Binding-site contacts:
Ligand atom C15 contacts residue ASP187 of chain 1.A at 3.7 Å.
Ligand atom N3 contacts residue CYS145 of chain 1.A at 3.1 Å (h-bond).
Ligand atom C16 contacts residue MET49 of chain 1.A at 3.4 Å (hydrophobic).
Ligand atom N2 contacts residue GLU166 of chain 1.A at 3.0 Å (salt-bridge).
Ligand atom C16 contacts residue ARG188 of chain 1.A at 3.3 Å.
Ligand atom N4 contacts residue PHE140 of chain 1.A at 3.5 Å (h-bond).
Ligand atom O4 contacts residue HIS163 of chain 1.A at 2.6 Å (h-bond).
Ligand atom N5 contacts residue GLY143 of chain 1.A at 2.8 Å (h-bond).
Ligand atom N5 contacts residue ASN142 of chain 1.A at 3.8 Å.
Ligand atom N3 contacts residue HIS164 of chain 1.A at 3.0 Å (h-bond).
Ligand atom C24 contacts residue GLY143 of chain 1.A at 3.7 Å.
Ligand atom C24 contacts residue ASN142 of chain 1.A at 3.6 Å.
Ligand atom C24 contacts residue CYS145 of chain 1.A at 2.8 Å (hydrophobic).
Ligand atom C19 contacts residue CYS145 of chain 1.A at 3.1 Å (hydrophobic).
Ligand atom N5 contacts residue CYS145 of chain 1.A at 2.9 Å (h-bond).
Ligand atom C12 contacts residue HIS164 of chain 1.A at 3.8 Å.
Ligand atom O2 contacts residue CYS145 of chain 1.A at 2.7 Å (h-bond).
Ligand atom C23 contacts residue HIS163 of chain 1.A at 3.7 Å.
Ligand atom C6 contacts residue HIS164 of chain 1.A at 3.6 Å.
Ligand atom C18 contacts residue CYS145 of chain 1.A at 1.9 Å (hydrophobic).
Ligand atom C15 contacts residue MET49 of chain 1.A at 3.3 Å (hydrophobic).
Ligand atom C11 contacts residue LEU167 of chain 1.A at 3.2 Å (hydrophobic).
Ligand atom C11 contacts residue PRO168 of chain 1.A at 3.4 Å (hydrophobic).
Ligand atom C18 contacts residue HIS41 of chain 1.A at 3.6 Å.
Ligand atom N4 contacts residue GLU166 of chain 1.A at 3.2 Å (salt-bridge).
Ligand atom O4 contacts residue PHE140 of chain 1.A at 3.6 Å.
Ligand atom O3 contacts residue ASN142 of chain 1.A at 3.4 Å (h-bond).
Ligand atom C17 contacts residue CYS145 of chain 1.A at 2.7 Å (hydrophobic).
Ligand atom C7 contacts residue GLU166 of chain 1.A at 3.6 Å.
Ligand atom C14 contacts residue HIS164 of chain 1.A at 3.7 Å.
Ligand atom C1 contacts residue GLN189 of chain 1.A at 3.4 Å.
Ligand atom C16 contacts residue ASP187 of chain 1.A at 3.6 Å.
Ligand atom C15 contacts residue HIS41 of chain 1.A at 3.5 Å.
Ligand atom O5 contacts residue MET165 of chain 1.A at 3.2 Å.
Ligand atom O2 contacts residue HIS41 of chain 1.A at 2.5 Å (h-bond).
Ligand atom O5 contacts residue GLU166 of chain 1.A at 2.9 Å (salt-bridge).
Ligand atom O3 contacts residue GLY143 of chain 1.A at 3.7 Å.
Ligand atom N5 contacts residue SER144 of chain 1.A at 2.9 Å (h-bond).
Ligand atom O1 contacts residue GLU166 of chain 1.A at 3.1 Å (salt-bridge).
Ligand atom O4 contacts residue HIS172 of chain 1.A at 3.8 Å.

Sequence of chain 1.A:
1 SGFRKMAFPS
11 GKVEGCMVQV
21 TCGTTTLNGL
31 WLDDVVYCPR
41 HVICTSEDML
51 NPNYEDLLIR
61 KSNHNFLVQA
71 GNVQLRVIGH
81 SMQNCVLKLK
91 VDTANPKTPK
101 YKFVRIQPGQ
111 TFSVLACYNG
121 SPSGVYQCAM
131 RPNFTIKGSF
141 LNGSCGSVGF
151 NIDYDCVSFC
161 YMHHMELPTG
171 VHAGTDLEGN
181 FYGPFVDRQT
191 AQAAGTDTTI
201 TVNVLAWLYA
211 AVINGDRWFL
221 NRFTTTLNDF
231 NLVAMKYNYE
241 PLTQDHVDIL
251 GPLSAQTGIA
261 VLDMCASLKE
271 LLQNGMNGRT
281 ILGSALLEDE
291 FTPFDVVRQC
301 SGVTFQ

This protein binds this small molecule.
Small molecule (SMILES): CC(C)(C)OC(=O)Nc1cccn([C@@H](CC2CC2)C(=O)N[C@@H](C[C@@H]2CCNC2=O)[C@@H](O)C(N)=O)c1=O

Sequence of chain 1.B:
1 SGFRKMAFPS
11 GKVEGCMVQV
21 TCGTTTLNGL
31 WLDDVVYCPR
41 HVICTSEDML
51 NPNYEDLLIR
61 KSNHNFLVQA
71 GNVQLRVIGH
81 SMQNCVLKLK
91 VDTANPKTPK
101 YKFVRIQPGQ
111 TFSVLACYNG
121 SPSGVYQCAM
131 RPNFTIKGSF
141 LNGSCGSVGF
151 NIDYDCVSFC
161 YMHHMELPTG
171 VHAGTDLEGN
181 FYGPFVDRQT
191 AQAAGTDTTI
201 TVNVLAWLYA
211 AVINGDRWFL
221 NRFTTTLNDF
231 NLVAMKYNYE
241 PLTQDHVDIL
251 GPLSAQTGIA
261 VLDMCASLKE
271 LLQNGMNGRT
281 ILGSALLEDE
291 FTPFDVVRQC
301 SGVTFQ